Sequence of chain 1.B:
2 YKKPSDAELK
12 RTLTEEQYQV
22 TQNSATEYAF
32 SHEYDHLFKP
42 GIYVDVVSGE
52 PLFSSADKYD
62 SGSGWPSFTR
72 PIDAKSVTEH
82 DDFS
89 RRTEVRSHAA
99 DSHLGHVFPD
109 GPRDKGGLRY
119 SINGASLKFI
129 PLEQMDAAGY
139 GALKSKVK

Binding-site contacts:
Ligand atom CB contacts residue HIS104 of chain 1.B at 4.0 Å.
Ligand atom CE contacts residue GLY103 of chain 1.B at 4.4 Å.
Ligand atom CE contacts residue SER119 of chain 1.B at 3.4 Å.
Ligand atom O3 contacts residue ARG90 of chain 1.B at 2.8 Å (salt-bridge).
Ligand atom SD contacts residue HIS104 of chain 1.B at 3.9 Å.
Ligand atom C1 contacts residue P6G1 of chain 1.K at 3.4 Å.
Ligand atom CE contacts residue ILE120 of chain 1.B at 4.0 Å (hydrophobic).
Ligand atom C1 contacts residue PHE106 of chain 1.B at 3.7 Å (hydrophobic).
Ligand atom OD1 contacts residue HIS101 of chain 1.B at 4.5 Å.
Ligand atom C contacts residue TRP66 of chain 1.B at 3.9 Å (hydrophobic).
Ligand atom CG contacts residue TRP66 of chain 1.B at 4.0 Å (hydrophobic).
Ligand atom N2 contacts residue PHE106 of chain 1.B at 3.7 Å.
Ligand atom CB contacts residue PHE106 of chain 1.B at 4.3 Å (hydrophobic).
Ligand atom CE contacts residue TRP66 of chain 1.B at 3.7 Å (hydrophobic).
Ligand atom O3 contacts residue PHE106 of chain 1.B at 4.2 Å.
Ligand atom OD1 contacts residue GLY103 of chain 1.B at 3.4 Å.
Ligand atom C contacts residue THR27 of chain 1.B at 4.4 Å.
Ligand atom C3 contacts residue PHE106 of chain 1.B at 4.0 Å (hydrophobic).
Ligand atom SD contacts residue SER119 of chain 1.B at 3.3 Å (h-bond).
Ligand atom OD1 contacts residue SER119 of chain 1.B at 3.8 Å.
Ligand atom OD1 contacts residue ASN121 of chain 1.B at 4.3 Å.
Ligand atom O contacts residue TRP66 of chain 1.B at 3.5 Å.
Ligand atom CA contacts residue TRP66 of chain 1.B at 4.2 Å (hydrophobic).
Ligand atom CE contacts residue THR27 of chain 1.B at 4.3 Å.
Ligand atom CG contacts residue THR27 of chain 1.B at 4.0 Å.
Ligand atom OD1 contacts residue HIS104 of chain 1.B at 2.6 Å (h-bond).
Ligand atom SD contacts residue GLY103 of chain 1.B at 4.3 Å.
Ligand atom C2 contacts residue THR27 of chain 1.B at 4.1 Å.
Ligand atom N contacts residue THR27 of chain 1.B at 4.2 Å.
Ligand atom N contacts residue ARG90 of chain 1.B at 4.0 Å.
Ligand atom C3 contacts residue ARG90 of chain 1.B at 3.9 Å.
Ligand atom CA contacts residue ARG90 of chain 1.B at 4.3 Å.
Ligand atom N2 contacts residue P6G1 of chain 1.K at 4.4 Å.
Ligand atom CB contacts residue ARG90 of chain 1.B at 4.2 Å.
Ligand atom OD1 contacts residue THR27 of chain 1.B at 4.4 Å.
Ligand atom CE contacts residue ASN121 of chain 1.B at 3.8 Å.
Ligand atom CG contacts residue SER119 of chain 1.B at 3.8 Å.
Ligand atom N contacts residue TRP66 of chain 1.B at 4.2 Å.

A small-molecule ligand and the protein it binds are described below.
Small molecule (SMILES): CNC(=O)[C@H](CC[S@@](C)=O)NC(C)=O